A protein and the small-molecule ligand that binds it are described below.
Small molecule (SMILES): CCO[C@@H]1O[C@H](CO)[C@H](O[C@H]2O[C@H](CO)[C@H](O)[C@H](O)[C@H]2O)[C@H](O)[C@H]1O

Sequence of chain 1.B:
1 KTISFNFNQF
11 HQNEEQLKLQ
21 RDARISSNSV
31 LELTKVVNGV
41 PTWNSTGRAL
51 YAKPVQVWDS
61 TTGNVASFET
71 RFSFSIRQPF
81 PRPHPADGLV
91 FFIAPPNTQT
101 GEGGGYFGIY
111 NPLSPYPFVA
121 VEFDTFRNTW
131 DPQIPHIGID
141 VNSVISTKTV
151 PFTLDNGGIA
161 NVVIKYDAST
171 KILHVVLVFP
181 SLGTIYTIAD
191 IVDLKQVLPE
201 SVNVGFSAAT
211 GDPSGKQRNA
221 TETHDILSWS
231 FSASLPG

Binding-site contacts:
Ligand atom O5 contacts residue GLY215 of chain 1.B at 3.9 Å.
Ligand atom C1 contacts residue ASP212 of chain 1.B at 4.0 Å.
Ligand atom C5 contacts residue PHE126 of chain 1.B at 4.0 Å (hydrophobic).
Ligand atom C3 contacts residue GLY215 of chain 1.B at 3.9 Å.
Ligand atom C3 contacts residue ASN128 of chain 1.B at 4.0 Å.
Ligand atom C4 contacts residue PHE126 of chain 1.B at 3.6 Å (hydrophobic).
Ligand atom C4 contacts residue SER214 of chain 1.B at 4.1 Å.
Ligand atom C2 contacts residue ASP212 of chain 1.B at 4.0 Å.
Ligand atom O2 contacts residue ASN128 of chain 1.B at 3.6 Å (h-bond).
Ligand atom O3 contacts residue GLY105 of chain 1.B at 2.8 Å (h-bond).
Ligand atom C8 contacts residue THR129 of chain 1.B at 3.4 Å.
Ligand atom O3 contacts residue GLY104 of chain 1.B at 3.6 Å.
Ligand atom C5 contacts residue ASP212 of chain 1.B at 4.1 Å.
Ligand atom C2 contacts residue PHE126 of chain 1.B at 4.2 Å (hydrophobic).
Ligand atom C4 contacts residue ASP87 of chain 1.B at 3.5 Å.
Ligand atom O6 contacts residue HIS84 of chain 1.B at 3.0 Å (h-bond).
Ligand atom C6 contacts residue ASP212 of chain 1.B at 3.6 Å.
Ligand atom C3 contacts residue ASP87 of chain 1.B at 3.6 Å.
Ligand atom O5 contacts residue ASP212 of chain 1.B at 3.6 Å.
Ligand atom C3 contacts residue GLY105 of chain 1.B at 4.1 Å.
Ligand atom O5 contacts residue SER214 of chain 1.B at 4.0 Å.
Ligand atom C4 contacts residue GLY215 of chain 1.B at 3.9 Å.
Ligand atom C7 contacts residue THR129 of chain 1.B at 4.1 Å.
Ligand atom O4 contacts residue GLY211 of chain 1.B at 3.4 Å.
Ligand atom C3 contacts residue PHE126 of chain 1.B at 3.4 Å (hydrophobic).
Ligand atom C6 contacts residue SER214 of chain 1.B at 3.6 Å.
Ligand atom O3 contacts residue ASP87 of chain 1.B at 2.6 Å (salt-bridge).
Ligand atom O4 contacts residue ASP212 of chain 1.B at 3.0 Å (salt-bridge).
Ligand atom O6 contacts residue GLY215 of chain 1.B at 4.2 Å.
Ligand atom C6 contacts residue GLY211 of chain 1.B at 3.8 Å.
Ligand atom C4 contacts residue ASP212 of chain 1.B at 4.1 Å.
Ligand atom C6 contacts residue ALA220 of chain 1.B at 3.8 Å (hydrophobic).
Ligand atom O4 contacts residue ASP87 of chain 1.B at 2.6 Å (salt-bridge).
Ligand atom O3 contacts residue PHE126 of chain 1.B at 3.7 Å.
Ligand atom O3 contacts residue ASN128 of chain 1.B at 3.5 Å (h-bond).
Ligand atom O6 contacts residue ALA220 of chain 1.B at 3.5 Å.
Ligand atom O3 contacts residue GLY215 of chain 1.B at 3.7 Å.
Ligand atom O3 contacts residue PHE126 of chain 1.B at 3.9 Å.
Ligand atom C1 contacts residue SER214 of chain 1.B at 3.7 Å.
Ligand atom O4 contacts residue GLY104 of chain 1.B at 3.9 Å.